A small-molecule ligand and the protein it binds are described below.
Small molecule (SMILES): COC1=C(OC)C(=O)C(C/C=C(/C)CCC=C(C)CC/C=C(/C)CC/C=C(\C)CC/C=C(\C)CC/C=C(\C)CC/C=C(/C)CCC=C(C)CCC=C(C)CCC=C(C)C)=C(C)C1=O

Sequence of chain 1.M:
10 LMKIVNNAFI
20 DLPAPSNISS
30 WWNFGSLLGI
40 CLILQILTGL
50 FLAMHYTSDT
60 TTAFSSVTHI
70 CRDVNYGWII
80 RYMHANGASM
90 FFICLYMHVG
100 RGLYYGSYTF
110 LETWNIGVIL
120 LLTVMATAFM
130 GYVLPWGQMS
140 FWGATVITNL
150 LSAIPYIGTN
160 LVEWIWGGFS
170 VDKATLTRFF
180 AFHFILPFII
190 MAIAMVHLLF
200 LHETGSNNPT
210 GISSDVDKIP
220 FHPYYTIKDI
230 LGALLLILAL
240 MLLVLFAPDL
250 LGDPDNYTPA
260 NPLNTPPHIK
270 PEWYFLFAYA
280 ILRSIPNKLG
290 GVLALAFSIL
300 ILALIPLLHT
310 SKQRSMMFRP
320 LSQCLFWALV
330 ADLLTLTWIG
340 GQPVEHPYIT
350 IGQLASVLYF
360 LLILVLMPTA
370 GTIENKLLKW

Binding-site contacts:
Ligand atom C1 contacts residue ASP228 of chain 1.M at 4.0 Å.
Ligand atom C9 contacts residue LEU197 of chain 1.M at 4.2 Å (hydrophobic).
Ligand atom O2 contacts residue PHE220 of chain 1.M at 3.9 Å.
Ligand atom C3 contacts residue HEM1 of chain 1.DD at 3.7 Å.
Ligand atom C4 contacts residue LEU21 of chain 1.M at 4.1 Å (hydrophobic).
Ligand atom O2 contacts residue GOL1 of chain 1.QD at 2.9 Å (h-bond).
Ligand atom O4 contacts residue LEU21 of chain 1.M at 3.7 Å.
Ligand atom C2 contacts residue GOL1 of chain 1.QD at 3.7 Å.
Ligand atom C4 contacts residue HIS201 of chain 1.M at 3.5 Å.
Ligand atom O3 contacts residue SER205 of chain 1.M at 3.5 Å (h-bond).
Ligand atom C11 contacts residue HEM1 of chain 1.DD at 4.0 Å.
Ligand atom C12 contacts residue LEU197 of chain 1.M at 4.1 Å (hydrophobic).
Ligand atom C1 contacts residue PHE220 of chain 1.M at 3.6 Å (hydrophobic).
Ligand atom O4 contacts residue HIS201 of chain 1.M at 2.3 Å (h-bond).
Ligand atom O3 contacts residue LEU200 of chain 1.M at 3.9 Å.
Ligand atom CM3 contacts residue LEU21 of chain 1.M at 3.3 Å (hydrophobic).
Ligand atom C1 contacts residue GOL1 of chain 1.QD at 3.6 Å.
Ligand atom O1 contacts residue ASP228 of chain 1.M at 3.0 Å (salt-bridge).
Ligand atom C8 contacts residue HEM1 of chain 1.DD at 3.9 Å.
Ligand atom C8 contacts residue SER35 of chain 1.M at 3.8 Å.
Ligand atom C6 contacts residue PHE220 of chain 1.M at 4.0 Å (hydrophobic).
Ligand atom CM2 contacts residue ILE27 of chain 1.M at 3.9 Å (hydrophobic).
Ligand atom C11 contacts residue GLY38 of chain 1.M at 3.9 Å.
Ligand atom CM2 contacts residue GOL1 of chain 1.QD at 3.2 Å.
Ligand atom C2 contacts residue PHE220 of chain 1.M at 3.7 Å (hydrophobic).
Ligand atom C9 contacts residue HEM1 of chain 1.DD at 4.0 Å.
Ligand atom C2 contacts residue HEM1 of chain 1.DD at 3.4 Å.
Ligand atom O4 contacts residue LEU197 of chain 1.M at 4.0 Å.
Ligand atom CM5 contacts residue LEU197 of chain 1.M at 3.6 Å (hydrophobic).
Ligand atom O1 contacts residue SER35 of chain 1.M at 3.7 Å.
Ligand atom CM2 contacts residue SER205 of chain 1.M at 3.9 Å.
Ligand atom O2 contacts residue HEM1 of chain 1.DD at 2.9 Å.
Ligand atom C5 contacts residue LEU197 of chain 1.M at 4.1 Å (hydrophobic).
Ligand atom O3 contacts residue HEM1 of chain 1.DD at 3.8 Å.
Ligand atom C12 contacts residue GLY38 of chain 1.M at 4.1 Å.
Ligand atom O1 contacts residue GOL1 of chain 1.QD at 2.8 Å (h-bond).
Ligand atom O1 contacts residue PHE220 of chain 1.M at 3.6 Å.
Ligand atom CM3 contacts residue SER205 of chain 1.M at 3.5 Å.
Ligand atom CM2 contacts residue PHE220 of chain 1.M at 3.6 Å (hydrophobic).
Ligand atom CM2 contacts residue HEM1 of chain 1.DD at 4.0 Å.